Binding-site contacts:
Ligand atom C13 contacts residue TYR71 of chain 1.A at 3.6 Å (hydrophobic).
Ligand atom N3 contacts residue TYR71 of chain 1.A at 3.7 Å.
Ligand atom C14 contacts residue TYR71 of chain 1.A at 3.3 Å (hydrophobic).
Ligand atom N2 contacts residue TYR123 of chain 1.A at 3.4 Å (h-bond).
Ligand atom C6 contacts residue ASP73 of chain 1.A at 3.3 Å.
Ligand atom C12 contacts residue TRP285 of chain 1.A at 3.5 Å (hydrophobic).
Ligand atom C6 contacts residue TYR123 of chain 1.A at 3.1 Å (hydrophobic).
Ligand atom C7 contacts residue TYR340 of chain 1.A at 3.3 Å (hydrophobic).
Ligand atom C3 contacts residue PHE337 of chain 1.A at 3.8 Å (hydrophobic).
Ligand atom N2 contacts residue TYR340 of chain 1.A at 3.5 Å.
Ligand atom C8 contacts residue TYR123 of chain 1.A at 3.6 Å (hydrophobic).
Ligand atom C11 contacts residue TYR71 of chain 1.A at 3.5 Å (hydrophobic).
Ligand atom C9 contacts residue TRP285 of chain 1.A at 3.4 Å (hydrophobic).
Ligand atom C4 contacts residue TYR336 of chain 1.A at 3.4 Å (hydrophobic).
Ligand atom N3 contacts residue TRP285 of chain 1.A at 3.4 Å.
Ligand atom O1 contacts residue VAL293 of chain 1.A at 3.5 Å.
Ligand atom O1 contacts residue PHE294 of chain 1.A at 2.9 Å (h-bond).
Ligand atom O2 contacts residue ASP73 of chain 1.A at 3.8 Å.
Ligand atom N4 contacts residue VAL281 of chain 1.A at 2.8 Å (h-bond).
Ligand atom C6 contacts residue TYR340 of chain 1.A at 3.4 Å (hydrophobic).
Ligand atom C4 contacts residue TYR123 of chain 1.A at 3.7 Å (hydrophobic).
Ligand atom C11 contacts residue TRP285 of chain 1.A at 3.5 Å (hydrophobic).
Ligand atom O1 contacts residue ARG295 of chain 1.A at 3.7 Å.
Ligand atom C5 contacts residue TYR123 of chain 1.A at 3.3 Å (hydrophobic).
Ligand atom N4 contacts residue TYR71 of chain 1.A at 3.6 Å.
Ligand atom N4 contacts residue GLU284 of chain 1.A at 3.1 Å.
Ligand atom N1 contacts residue PHE294 of chain 1.A at 3.5 Å (h-bond).
Ligand atom O3 contacts residue TYR71 of chain 1.A at 3.5 Å.
Ligand atom O3 contacts residue TRP285 of chain 1.A at 3.8 Å.
Ligand atom C5 contacts residue TYR336 of chain 1.A at 3.5 Å (hydrophobic).
Ligand atom C12 contacts residue TYR71 of chain 1.A at 3.5 Å (hydrophobic).
Ligand atom C5 contacts residue TYR340 of chain 1.A at 3.6 Å (hydrophobic).
Ligand atom C9 contacts residue TYR123 of chain 1.A at 3.5 Å (hydrophobic).
Ligand atom C14 contacts residue VAL281 of chain 1.A at 3.8 Å (hydrophobic).
Ligand atom C10 contacts residue TRP285 of chain 1.A at 3.3 Å (hydrophobic).
Ligand atom O2 contacts residue TYR123 of chain 1.A at 3.5 Å (h-bond).
Ligand atom C8 contacts residue TRP285 of chain 1.A at 3.5 Å (hydrophobic).
Ligand atom C10 contacts residue TYR71 of chain 1.A at 3.3 Å (hydrophobic).
Ligand atom C9 contacts residue TYR71 of chain 1.A at 3.5 Å (hydrophobic).
Ligand atom C13 contacts residue TRP285 of chain 1.A at 3.5 Å (hydrophobic).

Sequence of chain 1.A:
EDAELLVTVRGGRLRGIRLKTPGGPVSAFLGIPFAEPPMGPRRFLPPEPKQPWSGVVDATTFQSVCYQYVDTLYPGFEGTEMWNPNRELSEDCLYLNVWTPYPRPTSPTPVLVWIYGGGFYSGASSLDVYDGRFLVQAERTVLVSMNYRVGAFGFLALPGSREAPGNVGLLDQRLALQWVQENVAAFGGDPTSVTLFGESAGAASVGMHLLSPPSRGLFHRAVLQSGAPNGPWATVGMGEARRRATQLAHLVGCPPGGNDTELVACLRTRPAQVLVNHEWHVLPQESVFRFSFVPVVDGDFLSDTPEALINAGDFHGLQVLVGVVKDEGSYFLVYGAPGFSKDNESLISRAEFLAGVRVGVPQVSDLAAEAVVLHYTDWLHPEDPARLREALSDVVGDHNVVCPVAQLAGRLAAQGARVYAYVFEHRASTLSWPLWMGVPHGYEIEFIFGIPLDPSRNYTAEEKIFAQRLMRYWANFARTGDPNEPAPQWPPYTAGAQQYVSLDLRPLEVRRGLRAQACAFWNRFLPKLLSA

This small molecule binds to this protein.
Small molecule (SMILES): NC(=O)c1cc[n+](COC[n+]2ccccc2/C=N/O)cc1